The protein below binds the small molecule below.
Small molecule (SMILES): CC[C@H](C)[C@H](NC(=O)[C@H](CC(N)=O)NC(=O)[C@H](CC(C)C)NC(=O)[C@H](CO)NC(=O)CNC(=O)[C@@H](N)CO)C(=O)NCC(=O)N[C@@H](CO)C(=O)N[C@@H](CC(C)C)C(=O)N[C@H](C=O)CCCCN

Sequence of chain 26.A:
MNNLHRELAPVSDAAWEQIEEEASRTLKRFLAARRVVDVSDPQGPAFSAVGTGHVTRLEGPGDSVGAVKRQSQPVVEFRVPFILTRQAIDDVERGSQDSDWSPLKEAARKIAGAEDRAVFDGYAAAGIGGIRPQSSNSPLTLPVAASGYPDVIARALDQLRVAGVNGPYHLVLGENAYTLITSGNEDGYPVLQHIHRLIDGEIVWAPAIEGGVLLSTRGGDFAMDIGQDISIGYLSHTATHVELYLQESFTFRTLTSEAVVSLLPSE

Binding-site contacts:
Ligand atom N contacts residue ILE230 of chain 26.A at 3.1 Å (h-bond).
Ligand atom O contacts residue LEU4 of chain 26.A at 3.7 Å.
Ligand atom OG contacts residue ARG34 of chain 26.A at 3.7 Å.
Ligand atom C contacts residue ARG34 of chain 26.A at 3.7 Å.
Ligand atom CD1 contacts residue LYS28 of chain 26.A at 3.4 Å.
Ligand atom OG contacts residue ASP229 of chain 26.A at 3.6 Å.
Ligand atom O contacts residue ASN2 of chain 26.A at 3.8 Å.
Ligand atom CB contacts residue ILE230 of chain 26.A at 3.6 Å (hydrophobic).
Ligand atom O contacts residue ILE232 of chain 26.A at 3.6 Å (h-bond).
Ligand atom O contacts residue ARG34 of chain 26.A at 2.8 Å (salt-bridge).
Ligand atom CD1 contacts residue ILE230 of chain 26.A at 3.5 Å (hydrophobic).
Ligand atom N contacts residue ARG34 of chain 26.A at 3.4 Å (salt-bridge).
Ligand atom CD1 contacts residue LEU27 of chain 26.A at 3.6 Å (hydrophobic).
Ligand atom CA contacts residue ASP229 of chain 26.A at 3.6 Å.
Ligand atom CA contacts residue ASP229 of chain 26.A at 3.8 Å.
Ligand atom O contacts residue SER231 of chain 26.A at 3.2 Å.
Ligand atom CB contacts residue VAL39 of chain 26.A at 3.8 Å (hydrophobic).
Ligand atom NZ contacts residue THR217 of chain 26.A at 3.8 Å.
Ligand atom CE contacts residue ARG35 of chain 26.A at 3.8 Å.
Ligand atom N contacts residue ARG34 of chain 26.A at 3.7 Å.
Ligand atom O contacts residue ARG6 of chain 26.A at 3.4 Å (salt-bridge).
Ligand atom CE contacts residue VAL37 of chain 26.A at 3.7 Å (hydrophobic).
Ligand atom C contacts residue SER231 of chain 26.A at 3.8 Å.
Ligand atom N contacts residue ASP229 of chain 26.A at 2.8 Å (salt-bridge).
Ligand atom N contacts residue ARG34 of chain 26.A at 3.9 Å.
Ligand atom CD2 contacts residue SER24 of chain 26.A at 3.5 Å.
Ligand atom CE contacts residue VAL36 of chain 26.A at 3.7 Å (hydrophobic).
Ligand atom CG contacts residue ILE230 of chain 26.A at 3.6 Å (hydrophobic).
Ligand atom CB contacts residue SER24 of chain 26.A at 3.8 Å.
Ligand atom C contacts residue ASP229 of chain 26.A at 3.8 Å.
Ligand atom CA contacts residue ARG6 of chain 26.A at 3.7 Å.
Ligand atom CB contacts residue ARG35 of chain 26.A at 3.4 Å.
Ligand atom CD2 contacts residue GLU20 of chain 26.A at 3.6 Å.
Ligand atom CG2 contacts residue LEU31 of chain 26.A at 3.8 Å (hydrophobic).
Ligand atom CD1 contacts residue LEU27 of chain 26.A at 3.8 Å (hydrophobic).
Ligand atom CA contacts residue SER231 of chain 26.A at 3.6 Å.
Ligand atom CD1 contacts residue LEU31 of chain 26.A at 3.6 Å (hydrophobic).
Ligand atom CG contacts residue ARG35 of chain 26.A at 3.1 Å.
Ligand atom CA contacts residue ARG35 of chain 26.A at 3.8 Å.
Ligand atom N contacts residue ASP229 of chain 26.A at 3.2 Å (salt-bridge).